Binding-site contacts:
Ligand atom C1 contacts residue ASN19 of chain 1.D at 1.4 Å.
Ligand atom C4 contacts residue ASN19 of chain 1.D at 4.2 Å.
Ligand atom C2 contacts residue ASN19 of chain 1.D at 2.4 Å.
Ligand atom O5 contacts residue ASN19 of chain 1.D at 2.4 Å (h-bond).
Ligand atom O7 contacts residue ASN19 of chain 1.D at 3.6 Å (h-bond).
Ligand atom N2 contacts residue ASN19 of chain 1.D at 2.9 Å (h-bond).
Ligand atom C5 contacts residue ASN19 of chain 1.D at 3.7 Å.
Ligand atom O7 contacts residue PHE18 of chain 1.D at 4.3 Å.
Ligand atom C3 contacts residue ASN19 of chain 1.D at 3.8 Å.
Ligand atom C7 contacts residue ASN19 of chain 1.D at 3.5 Å.

A protein and the small-molecule ligand that binds it are described below.
Small molecule (SMILES): CC(=O)N[C@@H]1[C@@H](O)[C@H](O)[C@@H](CO)O[C@H]1O

Sequence of chain 1.D:
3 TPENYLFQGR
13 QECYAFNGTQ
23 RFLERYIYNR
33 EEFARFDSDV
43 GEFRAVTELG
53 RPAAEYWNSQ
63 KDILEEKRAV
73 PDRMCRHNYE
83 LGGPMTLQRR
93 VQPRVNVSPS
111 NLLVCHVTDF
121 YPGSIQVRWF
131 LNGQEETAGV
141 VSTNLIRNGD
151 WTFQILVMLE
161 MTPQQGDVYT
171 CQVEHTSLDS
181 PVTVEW